Sequence of chain 1.A:
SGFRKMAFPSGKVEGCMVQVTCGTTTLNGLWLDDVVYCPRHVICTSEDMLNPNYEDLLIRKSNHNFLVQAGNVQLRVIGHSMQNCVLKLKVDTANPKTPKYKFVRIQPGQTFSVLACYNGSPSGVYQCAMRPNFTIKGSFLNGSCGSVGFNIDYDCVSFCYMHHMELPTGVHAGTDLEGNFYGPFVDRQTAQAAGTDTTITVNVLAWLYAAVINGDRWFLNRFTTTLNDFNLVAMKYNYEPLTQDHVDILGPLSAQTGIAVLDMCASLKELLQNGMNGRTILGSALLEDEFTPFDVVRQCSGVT

The protein below binds the small molecule below.
Small molecule (SMILES): CCC(=O)Nc1ccc(N(Cc2ccsc2)C(=O)Cn2nnc3ccccc32)cc1

Binding-site contacts:
Ligand atom C10 contacts residue CYS44 of chain 2.A at 3.2 Å (hydrophobic).
Ligand atom C28 contacts residue ASN142 of chain 2.A at 3.6 Å.
Ligand atom N23 contacts residue HIS163 of chain 2.A at 3.1 Å (h-bond).
Ligand atom C29 contacts residue GLU166 of chain 2.A at 3.7 Å.
Ligand atom N23 contacts residue CYS145 of chain 2.A at 3.5 Å (h-bond).
Ligand atom C30 contacts residue LEU141 of chain 2.A at 3.6 Å (hydrophobic).
Ligand atom N24 contacts residue HIS163 of chain 2.A at 2.9 Å (h-bond).
Ligand atom C17 contacts residue HIS164 of chain 2.A at 3.7 Å.
Ligand atom C06 contacts residue MET49 of chain 2.A at 3.4 Å (hydrophobic).
Ligand atom N08 contacts residue MET49 of chain 2.A at 3.6 Å.
Ligand atom C07 contacts residue MET49 of chain 2.A at 3.7 Å (hydrophobic).
Ligand atom C29 contacts residue PHE140 of chain 2.A at 3.6 Å (hydrophobic).
Ligand atom C19 contacts residue MET49 of chain 2.A at 3.1 Å (hydrophobic).
Ligand atom C11 contacts residue THR25 of chain 2.A at 3.5 Å.
Ligand atom C21 contacts residue CYS145 of chain 2.A at 3.6 Å (hydrophobic).
Ligand atom C10 contacts residue THR25 of chain 2.A at 3.8 Å.
Ligand atom C10 contacts residue SER46 of chain 2.A at 3.7 Å.
Ligand atom C30 contacts residue PHE140 of chain 2.A at 3.0 Å (hydrophobic).
Ligand atom C19 contacts residue GLN189 of chain 2.A at 3.7 Å.
Ligand atom N23 contacts residue MET165 of chain 2.A at 3.7 Å.
Ligand atom S18 contacts residue ASP187 of chain 2.A at 3.7 Å.
Ligand atom C29 contacts residue LEU141 of chain 2.A at 3.6 Å (hydrophobic).
Ligand atom O01 contacts residue GLU166 of chain 2.A at 2.8 Å (salt-bridge).
Ligand atom N23 contacts residue GLU166 of chain 2.A at 3.7 Å.
Ligand atom S18 contacts residue HIS41 of chain 2.A at 3.5 Å (h-bond).
Ligand atom C20 contacts residue MET49 of chain 2.A at 3.7 Å (hydrophobic).
Ligand atom C19 contacts residue ASP187 of chain 2.A at 3.7 Å.
Ligand atom C19 contacts residue ARG188 of chain 2.A at 3.7 Å.
Ligand atom C30 contacts residue GLU166 of chain 2.A at 3.6 Å.
Ligand atom C06 contacts residue HIS41 of chain 2.A at 3.4 Å.
Ligand atom C17 contacts residue MET165 of chain 2.A at 3.5 Å (hydrophobic).
Ligand atom C25 contacts residue GLU166 of chain 2.A at 3.6 Å.
Ligand atom C10 contacts residue THR45 of chain 2.A at 3.7 Å.
Ligand atom O01 contacts residue MET165 of chain 2.A at 3.4 Å.
Ligand atom C27 contacts residue ASN142 of chain 2.A at 3.6 Å.
Ligand atom O12 contacts residue SER46 of chain 2.A at 3.1 Å (h-bond).
Ligand atom C20 contacts residue GLN189 of chain 2.A at 3.5 Å.
Ligand atom C05 contacts residue HIS41 of chain 2.A at 3.5 Å.
Ligand atom C29 contacts residue ASN142 of chain 2.A at 3.5 Å.
Ligand atom N24 contacts residue GLU166 of chain 2.A at 3.8 Å.

Sequence of chain 2.A:
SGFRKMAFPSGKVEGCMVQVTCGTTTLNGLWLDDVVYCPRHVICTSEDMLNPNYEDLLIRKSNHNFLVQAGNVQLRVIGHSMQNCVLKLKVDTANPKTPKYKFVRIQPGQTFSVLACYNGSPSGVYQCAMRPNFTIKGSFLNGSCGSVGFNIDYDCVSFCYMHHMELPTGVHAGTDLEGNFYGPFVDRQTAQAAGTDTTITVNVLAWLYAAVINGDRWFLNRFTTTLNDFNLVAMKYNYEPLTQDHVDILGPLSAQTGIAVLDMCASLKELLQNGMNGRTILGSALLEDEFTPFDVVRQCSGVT